Sequence of chain 1.A:
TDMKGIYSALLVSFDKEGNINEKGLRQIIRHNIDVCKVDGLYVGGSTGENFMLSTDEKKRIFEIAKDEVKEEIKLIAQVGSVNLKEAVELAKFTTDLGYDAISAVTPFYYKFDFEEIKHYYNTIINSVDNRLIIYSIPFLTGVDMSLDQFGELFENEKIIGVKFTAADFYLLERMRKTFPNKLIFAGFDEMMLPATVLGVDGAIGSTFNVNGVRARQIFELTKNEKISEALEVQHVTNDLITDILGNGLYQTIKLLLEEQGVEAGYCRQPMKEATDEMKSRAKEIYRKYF

Binding-site contacts:
Ligand atom C4 contacts residue LEU183 of chain 1.A at 3.9 Å (hydrophobic).
Ligand atom C contacts residue LEU159 of chain 1.A at 4.0 Å (hydrophobic).
Ligand atom O contacts residue LEU159 of chain 1.A at 4.3 Å.
Ligand atom O contacts residue TYR182 of chain 1.A at 4.4 Å.
Ligand atom O contacts residue THR254 of chain 1.D at 3.6 Å.
Ligand atom OXT contacts residue LEU159 of chain 1.A at 3.8 Å.
Ligand atom C3 contacts residue LEU159 of chain 1.A at 4.1 Å (hydrophobic).
Ligand atom C2 contacts residue LEU159 of chain 1.A at 4.3 Å (hydrophobic).
Ligand atom C3 contacts residue LEU183 of chain 1.A at 4.2 Å (hydrophobic).
Ligand atom O3 contacts residue ARG186 of chain 1.A at 3.9 Å.
Ligand atom O3 contacts residue TYR182 of chain 1.A at 3.6 Å.

A small-molecule ligand and the protein it binds are described below.
Small molecule (SMILES): CCC(=O)C(=O)O

Sequence of chain 1.D:
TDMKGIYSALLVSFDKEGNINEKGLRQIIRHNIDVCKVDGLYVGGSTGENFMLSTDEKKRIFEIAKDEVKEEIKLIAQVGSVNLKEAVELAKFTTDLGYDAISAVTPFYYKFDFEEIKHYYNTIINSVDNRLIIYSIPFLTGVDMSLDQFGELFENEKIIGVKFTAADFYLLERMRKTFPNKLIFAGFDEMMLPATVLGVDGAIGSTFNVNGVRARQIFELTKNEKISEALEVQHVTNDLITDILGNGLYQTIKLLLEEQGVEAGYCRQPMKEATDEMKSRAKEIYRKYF